The protein below binds the small molecule below.
Small molecule (SMILES): c1ccc(-c2ccc(Cn3ccnc3)cc2)cc1

Sequence of chain 1.B:
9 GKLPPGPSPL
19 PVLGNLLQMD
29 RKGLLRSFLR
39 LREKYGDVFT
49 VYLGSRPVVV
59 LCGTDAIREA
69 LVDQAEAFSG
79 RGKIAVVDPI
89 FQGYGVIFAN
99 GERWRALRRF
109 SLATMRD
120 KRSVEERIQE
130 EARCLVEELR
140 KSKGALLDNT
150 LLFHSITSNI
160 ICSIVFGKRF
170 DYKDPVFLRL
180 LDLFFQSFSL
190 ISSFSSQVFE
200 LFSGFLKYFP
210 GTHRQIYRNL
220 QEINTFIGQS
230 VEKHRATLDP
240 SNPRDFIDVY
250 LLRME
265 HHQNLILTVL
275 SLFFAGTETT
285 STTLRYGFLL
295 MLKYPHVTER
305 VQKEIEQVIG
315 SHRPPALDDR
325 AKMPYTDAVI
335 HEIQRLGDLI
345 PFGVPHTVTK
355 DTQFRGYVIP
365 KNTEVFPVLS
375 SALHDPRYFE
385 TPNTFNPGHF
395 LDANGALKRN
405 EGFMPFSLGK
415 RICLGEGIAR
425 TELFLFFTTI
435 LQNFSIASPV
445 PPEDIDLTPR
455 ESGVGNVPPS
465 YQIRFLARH

Binding-site contacts:
Ligand atom CDD contacts residue PHE370 of chain 1.B at 4.0 Å (hydrophobic).
Ligand atom CDE contacts residue VAL458 of chain 1.B at 3.6 Å (hydrophobic).
Ligand atom CAF contacts residue MET27 of chain 1.B at 4.2 Å (hydrophobic).
Ligand atom CDE contacts residue PHE346 of chain 1.B at 3.8 Å (hydrophobic).
Ligand atom CAE contacts residue TYR50 of chain 1.B at 3.3 Å (hydrophobic).
Ligand atom NAB contacts residue MET27 of chain 1.B at 4.2 Å.
Ligand atom CDD contacts residue PRO349 of chain 1.B at 3.6 Å (hydrophobic).
Ligand atom CDE contacts residue PRO349 of chain 1.B at 4.2 Å (hydrophobic).
Ligand atom CDE contacts residue PHE370 of chain 1.B at 3.5 Å (hydrophobic).
Ligand atom CCC contacts residue LEU32 of chain 1.B at 3.7 Å (hydrophobic).
Ligand atom NAB contacts residue LEU51 of chain 1.B at 4.0 Å.
Ligand atom CCE contacts residue LEU51 of chain 1.B at 3.6 Å (hydrophobic).
Ligand atom CDA contacts residue PHE370 of chain 1.B at 3.9 Å (hydrophobic).
Ligand atom CDC contacts residue VAL458 of chain 1.B at 3.5 Å (hydrophobic).
Ligand atom CAA contacts residue LEU32 of chain 1.B at 4.1 Å (hydrophobic).
Ligand atom CCC contacts residue PHE370 of chain 1.B at 4.3 Å (hydrophobic).
Ligand atom NAD contacts residue LEU51 of chain 1.B at 4.0 Å.
Ligand atom CDF contacts residue PHE346 of chain 1.B at 4.2 Å (hydrophobic).
Ligand atom CCB contacts residue LEU32 of chain 1.B at 3.3 Å (hydrophobic).
Ligand atom CAC contacts residue LEU24 of chain 1.B at 3.8 Å (hydrophobic).
Ligand atom CAE contacts residue LEU24 of chain 1.B at 3.8 Å (hydrophobic).
Ligand atom CDC contacts residue PB21 of chain 1.L at 4.3 Å.
Ligand atom CAE contacts residue LEU51 of chain 1.B at 3.2 Å (hydrophobic).
Ligand atom CDB contacts residue PB21 of chain 1.M at 3.5 Å.
Ligand atom CDA contacts residue VAL458 of chain 1.B at 3.7 Å (hydrophobic).
Ligand atom NAD contacts residue TYR50 of chain 1.B at 4.0 Å.
Ligand atom CCA contacts residue LEU32 of chain 1.B at 4.0 Å (hydrophobic).
Ligand atom CDD contacts residue PB21 of chain 1.M at 4.0 Å.
Ligand atom CDF contacts residue VAL458 of chain 1.B at 3.7 Å (hydrophobic).
Ligand atom CDF contacts residue PHE370 of chain 1.B at 3.3 Å (hydrophobic).
Ligand atom CDB contacts residue VAL458 of chain 1.B at 3.6 Å (hydrophobic).
Ligand atom CCF contacts residue LEU51 of chain 1.B at 3.8 Å (hydrophobic).
Ligand atom CAA contacts residue MET27 of chain 1.B at 3.9 Å (hydrophobic).
Ligand atom CDD contacts residue PB21 of chain 1.L at 3.8 Å.
Ligand atom CAE contacts residue ASN23 of chain 1.B at 4.1 Å.
Ligand atom CCB contacts residue PHE36 of chain 1.B at 4.0 Å (hydrophobic).
Ligand atom CDD contacts residue VAL458 of chain 1.B at 3.5 Å (hydrophobic).
Ligand atom CDC contacts residue PB21 of chain 1.M at 3.2 Å.
Ligand atom CAF contacts residue LEU51 of chain 1.B at 3.2 Å (hydrophobic).
Ligand atom NAD contacts residue LEU24 of chain 1.B at 3.6 Å.